Sequence of chain 1.B:
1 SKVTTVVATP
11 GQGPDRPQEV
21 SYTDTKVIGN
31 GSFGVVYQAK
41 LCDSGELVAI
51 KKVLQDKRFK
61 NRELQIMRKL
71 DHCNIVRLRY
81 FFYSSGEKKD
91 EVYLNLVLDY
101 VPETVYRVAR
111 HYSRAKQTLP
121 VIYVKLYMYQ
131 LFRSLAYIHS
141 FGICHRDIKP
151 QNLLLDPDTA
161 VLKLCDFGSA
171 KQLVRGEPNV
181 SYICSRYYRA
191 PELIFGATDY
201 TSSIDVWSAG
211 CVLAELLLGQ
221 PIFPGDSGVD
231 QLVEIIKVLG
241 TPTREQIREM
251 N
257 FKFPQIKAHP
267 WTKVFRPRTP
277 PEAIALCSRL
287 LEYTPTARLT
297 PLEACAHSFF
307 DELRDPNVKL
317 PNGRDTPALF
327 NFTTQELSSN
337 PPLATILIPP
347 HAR

This small molecule binds to this protein.
Small molecule (SMILES): c1ccc(CNc2nc(Nc3cc(C4CC4)n[nH]3)c3sccc3n2)cc1

Binding-site contacts:
Ligand atom C6 contacts residue CYS165 of chain 1.B at 3.8 Å (hydrophobic).
Ligand atom C16 contacts residue GLN151 of chain 1.B at 4.0 Å.
Ligand atom C5 contacts residue TYR100 of chain 1.B at 3.8 Å (hydrophobic).
Ligand atom C10 contacts residue ALA49 of chain 1.B at 4.0 Å (hydrophobic).
Ligand atom N5 contacts residue VAL101 of chain 1.B at 3.9 Å.
Ligand atom N4 contacts residue LEU154 of chain 1.B at 3.6 Å.
Ligand atom C14 contacts residue CYS165 of chain 1.B at 4.0 Å (hydrophobic).
Ligand atom S contacts residue GLU103 of chain 1.B at 3.4 Å (salt-bridge).
Ligand atom C11 contacts residue VAL101 of chain 1.B at 3.8 Å (hydrophobic).
Ligand atom C11 contacts residue LEU154 of chain 1.B at 3.9 Å (hydrophobic).
Ligand atom C16 contacts residue ASN152 of chain 1.B at 3.7 Å.
Ligand atom N5 contacts residue ASP99 of chain 1.B at 2.7 Å (salt-bridge).
Ligand atom N4 contacts residue ASP99 of chain 1.B at 3.5 Å (salt-bridge).
Ligand atom N5 contacts residue TYR100 of chain 1.B at 4.0 Å.
Ligand atom C2 contacts residue TYR100 of chain 1.B at 3.8 Å (hydrophobic).
Ligand atom C3 contacts residue TYR100 of chain 1.B at 3.9 Å (hydrophobic).
Ligand atom C4 contacts residue ARG107 of chain 1.B at 3.7 Å.
Ligand atom S contacts residue TYR100 of chain 1.B at 3.2 Å (h-bond).
Ligand atom N3 contacts residue VAL101 of chain 1.B at 3.0 Å (h-bond).
Ligand atom C2 contacts residue VAL101 of chain 1.B at 3.7 Å (hydrophobic).
Ligand atom S contacts residue PRO102 of chain 1.B at 3.1 Å.
Ligand atom N4 contacts residue TYR100 of chain 1.B at 3.7 Å.
Ligand atom C9 contacts residue ALA49 of chain 1.B at 3.5 Å (hydrophobic).
Ligand atom S contacts residue VAL101 of chain 1.B at 3.1 Å (h-bond).
Ligand atom C10 contacts residue LEU154 of chain 1.B at 4.1 Å (hydrophobic).
Ligand atom N5 contacts residue ALA49 of chain 1.B at 3.6 Å.
Ligand atom C11 contacts residue TYR100 of chain 1.B at 4.0 Å (hydrophobic).
Ligand atom C14 contacts residue GLN151 of chain 1.B at 3.5 Å.
Ligand atom C9 contacts residue LEU154 of chain 1.B at 3.8 Å (hydrophobic).
Ligand atom C9 contacts residue ASP99 of chain 1.B at 3.9 Å.
Ligand atom C7 contacts residue LEU98 of chain 1.B at 4.0 Å (hydrophobic).
Ligand atom C contacts residue ILE28 of chain 1.B at 4.0 Å (hydrophobic).
Ligand atom C5 contacts residue VAL101 of chain 1.B at 3.7 Å (hydrophobic).
Ligand atom N4 contacts residue VAL101 of chain 1.B at 3.1 Å (h-bond).
Ligand atom C3 contacts residue PRO102 of chain 1.B at 3.4 Å (hydrophobic).
Ligand atom N2 contacts residue ILE28 of chain 1.B at 3.9 Å.
Ligand atom N5 contacts residue LEU154 of chain 1.B at 3.5 Å.
Ligand atom N3 contacts residue TYR100 of chain 1.B at 3.5 Å.
Ligand atom C7 contacts residue ALA49 of chain 1.B at 3.6 Å (hydrophobic).
Ligand atom C3 contacts residue ARG107 of chain 1.B at 3.6 Å.